The small molecule below binds the protein below.
Small molecule (SMILES): O[C@@H]1[C@@H](O)[C@H](O[C@@H]2CO[C@@H](O[C@@H]3CO[C@@H](O[C@@H]4CO[C@@H](O[C@@H]5CO[C@@H](O)[C@H](O)[C@H]5O)[C@H](O)[C@H]4O)[C@H](O)[C@H]3O)[C@H](O)[C@H]2O)OC[C@H]1O

Sequence of chain 1.A:
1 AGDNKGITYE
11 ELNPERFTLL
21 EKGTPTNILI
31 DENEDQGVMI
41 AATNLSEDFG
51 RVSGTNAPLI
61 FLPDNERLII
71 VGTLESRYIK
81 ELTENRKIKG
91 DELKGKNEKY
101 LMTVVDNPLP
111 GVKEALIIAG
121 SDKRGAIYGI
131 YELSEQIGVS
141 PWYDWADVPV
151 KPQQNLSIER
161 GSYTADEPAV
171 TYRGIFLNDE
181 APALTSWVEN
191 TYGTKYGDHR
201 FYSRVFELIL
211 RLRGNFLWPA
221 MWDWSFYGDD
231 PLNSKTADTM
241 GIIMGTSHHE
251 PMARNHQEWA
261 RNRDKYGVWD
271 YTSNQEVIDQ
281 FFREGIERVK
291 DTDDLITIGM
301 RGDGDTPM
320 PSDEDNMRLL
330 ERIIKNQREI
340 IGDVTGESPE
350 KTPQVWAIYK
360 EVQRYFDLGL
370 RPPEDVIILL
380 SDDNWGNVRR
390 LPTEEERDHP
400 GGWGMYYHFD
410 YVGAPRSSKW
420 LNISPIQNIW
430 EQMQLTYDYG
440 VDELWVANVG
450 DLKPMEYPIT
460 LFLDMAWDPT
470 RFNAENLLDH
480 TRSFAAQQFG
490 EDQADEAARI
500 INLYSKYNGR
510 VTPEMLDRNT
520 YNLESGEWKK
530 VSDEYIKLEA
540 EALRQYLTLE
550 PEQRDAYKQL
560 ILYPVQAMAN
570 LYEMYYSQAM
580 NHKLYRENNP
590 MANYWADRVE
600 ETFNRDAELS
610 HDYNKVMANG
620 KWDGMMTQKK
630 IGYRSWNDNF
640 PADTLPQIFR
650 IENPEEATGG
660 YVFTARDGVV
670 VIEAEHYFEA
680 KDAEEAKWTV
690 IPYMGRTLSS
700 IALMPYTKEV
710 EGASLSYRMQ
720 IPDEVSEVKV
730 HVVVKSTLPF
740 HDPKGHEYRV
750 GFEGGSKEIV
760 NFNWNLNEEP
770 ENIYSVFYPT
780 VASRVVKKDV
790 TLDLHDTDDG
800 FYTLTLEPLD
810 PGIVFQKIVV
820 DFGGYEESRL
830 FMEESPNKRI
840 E

Binding-site contacts:
Ligand atom C5 contacts residue TRP222 of chain 1.A at 3.5 Å (hydrophobic).
Ligand atom O2 contacts residue ASP223 of chain 1.A at 2.5 Å (salt-bridge).
Ligand atom O2 contacts residue VAL411 of chain 1.A at 3.7 Å.
Ligand atom C4 contacts residue GLY412 of chain 1.A at 4.1 Å.
Ligand atom O3 contacts residue TRP635 of chain 1.A at 4.1 Å.
Ligand atom C3 contacts residue TRP222 of chain 1.A at 4.2 Å (hydrophobic).
Ligand atom O3 contacts residue GLN257 of chain 1.A at 4.1 Å.
Ligand atom O3 contacts residue ASP223 of chain 1.A at 3.0 Å (salt-bridge).
Ligand atom O5 contacts residue TRP635 of chain 1.A at 3.7 Å.
Ligand atom C3 contacts residue ASP305 of chain 1.A at 3.8 Å.
Ligand atom C1 contacts residue TRP222 of chain 1.A at 3.9 Å (hydrophobic).
Ligand atom C5 contacts residue GLY412 of chain 1.A at 4.1 Å.
Ligand atom O3 contacts residue VAL411 of chain 1.A at 3.4 Å (h-bond).
Ligand atom C5 contacts residue TYR773 of chain 2.A at 4.0 Å (hydrophobic).
Ligand atom C2 contacts residue ASP305 of chain 1.A at 3.8 Å.
Ligand atom O2 contacts residue TYR773 of chain 2.A at 3.6 Å.
Ligand atom O2 contacts residue ALA413 of chain 1.A at 3.2 Å.
Ligand atom C4 contacts residue TYR773 of chain 2.A at 3.8 Å (hydrophobic).
Ligand atom C1 contacts residue ASP223 of chain 1.A at 3.6 Å.
Ligand atom C3 contacts residue ASP223 of chain 1.A at 3.5 Å.
Ligand atom O3 contacts residue TRP222 of chain 1.A at 3.0 Å (h-bond).
Ligand atom O3 contacts residue TYR410 of chain 1.A at 3.1 Å (h-bond).
Ligand atom O5 contacts residue ALA413 of chain 1.A at 3.6 Å.
Ligand atom C2 contacts residue TYR773 of chain 2.A at 3.9 Å (hydrophobic).
Ligand atom O4 contacts residue VAL411 of chain 1.A at 4.1 Å.
Ligand atom O2 contacts residue ASP305 of chain 1.A at 2.7 Å (salt-bridge).
Ligand atom O5 contacts residue TRP222 of chain 1.A at 3.7 Å.
Ligand atom O5 contacts residue GLY412 of chain 1.A at 3.9 Å.
Ligand atom C4 contacts residue VAL411 of chain 1.A at 4.0 Å (hydrophobic).
Ligand atom C2 contacts residue ASP223 of chain 1.A at 2.8 Å.
Ligand atom C2 contacts residue VAL411 of chain 1.A at 3.2 Å (hydrophobic).
Ligand atom C4 contacts residue TRP222 of chain 1.A at 4.0 Å (hydrophobic).
Ligand atom O1 contacts residue ASP223 of chain 1.A at 3.4 Å (salt-bridge).
Ligand atom C3 contacts residue VAL411 of chain 1.A at 3.7 Å (hydrophobic).
Ligand atom C5 contacts residue TRP635 of chain 1.A at 3.8 Å (hydrophobic).
Ligand atom O4 contacts residue TRP635 of chain 1.A at 3.7 Å.
Ligand atom O3 contacts residue ASP305 of chain 1.A at 3.7 Å.
Ligand atom O5 contacts residue ASP223 of chain 1.A at 4.1 Å.
Ligand atom C1 contacts residue TYR773 of chain 2.A at 3.6 Å (hydrophobic).
Ligand atom C5 contacts residue ALA413 of chain 1.A at 3.6 Å (hydrophobic).

Sequence of chain 2.A:
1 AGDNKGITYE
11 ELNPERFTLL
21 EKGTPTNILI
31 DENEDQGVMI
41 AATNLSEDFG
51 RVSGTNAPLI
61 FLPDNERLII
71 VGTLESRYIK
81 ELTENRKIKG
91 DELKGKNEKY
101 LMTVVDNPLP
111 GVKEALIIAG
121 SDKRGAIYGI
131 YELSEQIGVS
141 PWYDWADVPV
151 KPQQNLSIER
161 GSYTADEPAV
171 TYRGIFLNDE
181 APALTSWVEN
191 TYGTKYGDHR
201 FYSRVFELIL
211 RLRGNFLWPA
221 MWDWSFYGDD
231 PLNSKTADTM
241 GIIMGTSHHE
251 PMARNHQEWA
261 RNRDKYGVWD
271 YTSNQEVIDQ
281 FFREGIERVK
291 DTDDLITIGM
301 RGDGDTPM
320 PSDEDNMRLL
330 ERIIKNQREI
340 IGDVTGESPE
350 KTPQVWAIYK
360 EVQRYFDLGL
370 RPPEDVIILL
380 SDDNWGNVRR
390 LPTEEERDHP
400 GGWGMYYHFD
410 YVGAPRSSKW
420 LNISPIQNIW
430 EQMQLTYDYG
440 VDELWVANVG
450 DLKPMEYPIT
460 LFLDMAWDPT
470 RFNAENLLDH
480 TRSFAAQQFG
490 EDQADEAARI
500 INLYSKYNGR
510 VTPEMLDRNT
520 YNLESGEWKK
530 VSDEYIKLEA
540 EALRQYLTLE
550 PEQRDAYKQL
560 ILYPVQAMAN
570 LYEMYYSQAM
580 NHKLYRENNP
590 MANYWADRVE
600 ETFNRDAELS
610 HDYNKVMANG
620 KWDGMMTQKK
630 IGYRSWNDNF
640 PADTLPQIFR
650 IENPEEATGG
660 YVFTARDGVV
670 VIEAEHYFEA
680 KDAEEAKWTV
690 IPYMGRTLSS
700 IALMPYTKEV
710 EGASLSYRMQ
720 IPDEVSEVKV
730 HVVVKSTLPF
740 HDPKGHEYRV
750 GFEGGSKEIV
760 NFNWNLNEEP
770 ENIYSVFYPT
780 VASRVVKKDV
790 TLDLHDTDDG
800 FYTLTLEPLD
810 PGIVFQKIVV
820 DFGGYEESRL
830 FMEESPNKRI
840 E